A small-molecule ligand and the protein it binds are described below.
Small molecule (SMILES): CC(=O)N[C@@H]1[C@@H](O)[C@H](O)[C@@H](CO)O[C@H]1O

Binding-site contacts:
Ligand atom C7 contacts residue ILE235 of chain 1.C at 4.5 Å (hydrophobic).
Ligand atom C1 contacts residue ASN239 of chain 1.C at 1.4 Å.
Ligand atom C7 contacts residue ASN239 of chain 1.C at 3.3 Å.
Ligand atom O7 contacts residue ASN239 of chain 1.C at 3.2 Å (h-bond).
Ligand atom C6 contacts residue PHE271 of chain 1.C at 4.4 Å (hydrophobic).
Ligand atom C4 contacts residue PHE271 of chain 1.C at 4.4 Å (hydrophobic).
Ligand atom C4 contacts residue ASN239 of chain 1.C at 4.2 Å.
Ligand atom C6 contacts residue THR241 of chain 1.C at 3.9 Å.
Ligand atom O5 contacts residue ASN239 of chain 1.C at 2.3 Å (h-bond).
Ligand atom C3 contacts residue ASN239 of chain 1.C at 3.8 Å.
Ligand atom C8 contacts residue ASN239 of chain 1.C at 4.5 Å.
Ligand atom O5 contacts residue THR241 of chain 1.C at 3.9 Å.
Ligand atom C1 contacts residue PHE271 of chain 1.C at 4.1 Å (hydrophobic).
Ligand atom O6 contacts residue THR241 of chain 1.C at 3.5 Å.
Ligand atom O4 contacts residue PHE271 of chain 1.C at 4.3 Å.
Ligand atom O5 contacts residue PHE271 of chain 1.C at 4.3 Å.
Ligand atom C5 contacts residue ASN239 of chain 1.C at 3.6 Å.
Ligand atom N2 contacts residue ILE235 of chain 1.C at 4.5 Å.
Ligand atom N2 contacts residue ASN239 of chain 1.C at 2.9 Å (h-bond).
Ligand atom C2 contacts residue ASN239 of chain 1.C at 2.5 Å.
Ligand atom C5 contacts residue PHE271 of chain 1.C at 3.7 Å (hydrophobic).
Ligand atom C8 contacts residue ILE235 of chain 1.C at 3.7 Å (hydrophobic).

Sequence of chain 1.C:
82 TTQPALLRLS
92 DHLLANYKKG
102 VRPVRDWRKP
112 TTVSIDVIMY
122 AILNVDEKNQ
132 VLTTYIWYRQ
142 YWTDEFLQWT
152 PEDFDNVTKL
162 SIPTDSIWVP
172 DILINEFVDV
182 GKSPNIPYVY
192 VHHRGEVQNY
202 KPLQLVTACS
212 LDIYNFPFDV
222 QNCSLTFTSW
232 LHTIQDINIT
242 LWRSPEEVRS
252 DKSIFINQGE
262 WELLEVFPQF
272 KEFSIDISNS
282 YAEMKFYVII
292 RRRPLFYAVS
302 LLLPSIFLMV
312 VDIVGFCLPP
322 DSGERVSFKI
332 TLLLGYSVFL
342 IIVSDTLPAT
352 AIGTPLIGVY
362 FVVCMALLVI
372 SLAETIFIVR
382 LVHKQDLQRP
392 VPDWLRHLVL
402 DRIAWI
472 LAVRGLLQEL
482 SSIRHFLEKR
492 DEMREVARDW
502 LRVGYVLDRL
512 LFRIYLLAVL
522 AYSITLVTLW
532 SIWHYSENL